Sequence of chain 2.A:
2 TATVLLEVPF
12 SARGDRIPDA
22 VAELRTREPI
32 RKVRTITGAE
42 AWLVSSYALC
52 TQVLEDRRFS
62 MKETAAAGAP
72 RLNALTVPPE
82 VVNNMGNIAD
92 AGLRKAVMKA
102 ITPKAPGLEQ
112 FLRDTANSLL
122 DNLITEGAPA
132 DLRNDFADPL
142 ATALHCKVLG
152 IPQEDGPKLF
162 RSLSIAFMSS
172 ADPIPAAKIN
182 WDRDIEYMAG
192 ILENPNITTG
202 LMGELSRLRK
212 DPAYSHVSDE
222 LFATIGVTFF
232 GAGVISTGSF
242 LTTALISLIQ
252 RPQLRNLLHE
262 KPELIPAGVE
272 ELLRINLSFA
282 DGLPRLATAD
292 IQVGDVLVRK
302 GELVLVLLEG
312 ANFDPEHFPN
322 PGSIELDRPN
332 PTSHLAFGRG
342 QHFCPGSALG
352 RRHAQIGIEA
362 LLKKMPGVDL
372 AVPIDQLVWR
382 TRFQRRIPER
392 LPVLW

Binding-site contacts:
Ligand atom CAH contacts residue THR229 of chain 2.A at 4.0 Å.
Ligand atom CAG contacts residue SO41 of chain 2.E at 3.4 Å.
Ligand atom CAJ contacts residue PHE168 of chain 2.A at 4.1 Å (hydrophobic).
Ligand atom OAB contacts residue ALA167 of chain 2.A at 3.0 Å (h-bond).
Ligand atom CAK contacts residue ALA167 of chain 2.A at 3.2 Å (hydrophobic).
Ligand atom CAH contacts residue GLY232 of chain 2.A at 4.0 Å.
Ligand atom CAC contacts residue VAL82 of chain 2.A at 4.0 Å (hydrophobic).
Ligand atom CAO contacts residue TRP182 of chain 2.A at 4.0 Å (hydrophobic).
Ligand atom CAG contacts residue ALA233 of chain 2.A at 4.0 Å (hydrophobic).
Ligand atom CAR contacts residue PHE168 of chain 2.A at 3.7 Å (hydrophobic).
Ligand atom CAS contacts residue VAL78 of chain 2.A at 3.7 Å (hydrophobic).
Ligand atom CAE contacts residue THR229 of chain 2.A at 4.2 Å.
Ligand atom CAO contacts residue ALA167 of chain 2.A at 4.0 Å (hydrophobic).
Ligand atom NAL contacts residue ALA167 of chain 2.A at 3.8 Å.
Ligand atom NAL contacts residue VAL78 of chain 2.A at 3.7 Å.
Ligand atom CAT contacts residue VAL78 of chain 2.A at 3.6 Å (hydrophobic).
Ligand atom CAD contacts residue ASN85 of chain 2.A at 4.0 Å.
Ligand atom CAH contacts residue PHE168 of chain 2.A at 4.0 Å (hydrophobic).
Ligand atom CAE contacts residue HEM1 of chain 2.B at 3.6 Å.
Ligand atom CAE contacts residue ASN85 of chain 2.A at 3.7 Å.
Ligand atom CAO contacts residue VAL228 of chain 2.A at 4.0 Å (hydrophobic).
Ligand atom CAQ contacts residue SO41 of chain 2.E at 3.8 Å.
Ligand atom CAS contacts residue PHE168 of chain 2.A at 3.7 Å (hydrophobic).
Ligand atom OAA contacts residue VAL228 of chain 2.A at 3.3 Å.
Ligand atom CAD contacts residue VAL82 of chain 2.A at 3.5 Å (hydrophobic).
Ligand atom CAP contacts residue VAL78 of chain 2.A at 3.6 Å (hydrophobic).
Ligand atom CAE contacts residue SO41 of chain 2.E at 3.8 Å.
Ligand atom OAN contacts residue PHE168 of chain 2.A at 3.7 Å.
Ligand atom OAB contacts residue THR77 of chain 2.A at 2.9 Å (h-bond).
Ligand atom CAG contacts residue THR229 of chain 2.A at 3.9 Å.
Ligand atom NAL contacts residue THR77 of chain 2.A at 3.2 Å (h-bond).
Ligand atom NAM contacts residue THR77 of chain 2.A at 3.8 Å.
Ligand atom CAT contacts residue PHE168 of chain 2.A at 3.8 Å (hydrophobic).
Ligand atom CAC contacts residue ASN85 of chain 2.A at 3.4 Å.
Ligand atom CAH contacts residue VAL228 of chain 2.A at 3.7 Å (hydrophobic).
Ligand atom NAM contacts residue GLN385 of chain 2.A at 4.0 Å.
Ligand atom CAP contacts residue ALA167 of chain 2.A at 3.6 Å (hydrophobic).
Ligand atom OAB contacts residue VAL78 of chain 2.A at 3.3 Å.
Ligand atom CAI contacts residue PHE168 of chain 2.A at 3.5 Å (hydrophobic).
Ligand atom CAK contacts residue TRP182 of chain 2.A at 3.9 Å (hydrophobic).

This protein binds this small molecule.
Small molecule (SMILES): Oc1ccc(-c2n[nH]cc2Oc2ccccc2)c(O)c1